Sequence of chain 1.A:
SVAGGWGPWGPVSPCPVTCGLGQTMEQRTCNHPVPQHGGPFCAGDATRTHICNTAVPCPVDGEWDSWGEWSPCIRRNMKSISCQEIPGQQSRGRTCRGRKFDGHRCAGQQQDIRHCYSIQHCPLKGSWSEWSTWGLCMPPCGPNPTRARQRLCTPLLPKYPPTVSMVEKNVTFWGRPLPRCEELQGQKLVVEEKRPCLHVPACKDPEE

This protein binds this small molecule.
Small molecule (SMILES): OC[C@H]1O[C@H](O)[C@@H](O)[C@@H](O)[C@@H]1O

Binding-site contacts:
Ligand atom O5 contacts residue SER128 of chain 1.A at 3.8 Å.
Ligand atom C1 contacts residue TRP129 of chain 1.A at 1.5 Å (hydrophobic).
Ligand atom C6 contacts residue TRP129 of chain 1.A at 4.4 Å (hydrophobic).
Ligand atom C3 contacts residue TRP129 of chain 1.A at 3.5 Å (hydrophobic).
Ligand atom O6 contacts residue CYS186 of chain 1.A at 3.7 Å.
Ligand atom C2 contacts residue GLU187 of chain 1.A at 3.8 Å.
Ligand atom C5 contacts residue TRP129 of chain 1.A at 3.7 Å (hydrophobic).
Ligand atom C1 contacts residue CYS186 of chain 1.A at 4.2 Å (hydrophobic).
Ligand atom O6 contacts residue SER128 of chain 1.A at 4.4 Å.
Ligand atom C4 contacts residue TRP129 of chain 1.A at 4.2 Å (hydrophobic).
Ligand atom O2 contacts residue GLU187 of chain 1.A at 3.5 Å (salt-bridge).
Ligand atom O6 contacts residue GLY127 of chain 1.A at 4.0 Å.
Ligand atom C2 contacts residue LEU189 of chain 1.A at 4.4 Å (hydrophobic).
Ligand atom O6 contacts residue GLU187 of chain 1.A at 3.2 Å (salt-bridge).
Ligand atom O2 contacts residue GLU188 of chain 1.A at 4.4 Å.
Ligand atom O5 contacts residue TRP129 of chain 1.A at 2.4 Å.
Ligand atom O2 contacts residue TRP129 of chain 1.A at 3.6 Å.
Ligand atom C6 contacts residue GLU187 of chain 1.A at 3.1 Å.
Ligand atom C5 contacts residue SER128 of chain 1.A at 4.2 Å.
Ligand atom O5 contacts residue CYS186 of chain 1.A at 4.2 Å.
Ligand atom C2 contacts residue TRP129 of chain 1.A at 2.5 Å (hydrophobic).
Ligand atom O6 contacts residue TRP129 of chain 1.A at 4.3 Å.
Ligand atom C1 contacts residue GLU187 of chain 1.A at 3.4 Å.